Sequence of chain 1.E:
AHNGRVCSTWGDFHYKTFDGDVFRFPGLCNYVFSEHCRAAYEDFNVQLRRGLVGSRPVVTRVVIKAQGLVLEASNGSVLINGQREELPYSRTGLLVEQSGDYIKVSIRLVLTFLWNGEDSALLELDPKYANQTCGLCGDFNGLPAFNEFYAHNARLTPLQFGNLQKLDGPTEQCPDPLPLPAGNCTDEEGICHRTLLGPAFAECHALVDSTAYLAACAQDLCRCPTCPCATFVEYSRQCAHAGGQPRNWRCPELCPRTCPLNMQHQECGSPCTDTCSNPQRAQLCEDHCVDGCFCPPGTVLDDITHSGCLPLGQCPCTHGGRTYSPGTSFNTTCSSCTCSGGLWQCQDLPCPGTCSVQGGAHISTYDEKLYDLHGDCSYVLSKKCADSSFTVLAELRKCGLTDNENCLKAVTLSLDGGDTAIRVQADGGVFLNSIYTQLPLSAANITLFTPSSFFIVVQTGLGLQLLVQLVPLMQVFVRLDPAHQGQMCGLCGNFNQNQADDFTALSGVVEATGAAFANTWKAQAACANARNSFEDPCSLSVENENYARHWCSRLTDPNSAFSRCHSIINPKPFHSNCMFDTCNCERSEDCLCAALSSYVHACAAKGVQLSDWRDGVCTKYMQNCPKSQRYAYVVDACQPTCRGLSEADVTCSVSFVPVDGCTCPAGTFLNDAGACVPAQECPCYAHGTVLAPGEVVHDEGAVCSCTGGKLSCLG

This protein binds this small molecule.
Small molecule (SMILES): CC(=O)N[C@@H]1[C@@H](O)[C@H](O)[C@@H](CO)O[C@H]1O

Binding-site contacts:
Ligand atom C1 contacts residue ASN120 of chain 1.E at 1.4 Å.
Ligand atom C7 contacts residue ASN120 of chain 1.E at 3.5 Å.
Ligand atom C4 contacts residue ASN120 of chain 1.E at 4.2 Å.
Ligand atom N2 contacts residue ASN120 of chain 1.E at 2.9 Å (h-bond).
Ligand atom C3 contacts residue ASN120 of chain 1.E at 3.8 Å.
Ligand atom C5 contacts residue ASN120 of chain 1.E at 3.6 Å.
Ligand atom C2 contacts residue ASN120 of chain 1.E at 2.5 Å.
Ligand atom O7 contacts residue ASN120 of chain 1.E at 3.7 Å.
Ligand atom O5 contacts residue ASN120 of chain 1.E at 2.4 Å (h-bond).